This small molecule binds to this protein.
Small molecule (SMILES): O=C(O)[C@@H]1C[C@@H](O)CN1

Sequence of chain 1.G:
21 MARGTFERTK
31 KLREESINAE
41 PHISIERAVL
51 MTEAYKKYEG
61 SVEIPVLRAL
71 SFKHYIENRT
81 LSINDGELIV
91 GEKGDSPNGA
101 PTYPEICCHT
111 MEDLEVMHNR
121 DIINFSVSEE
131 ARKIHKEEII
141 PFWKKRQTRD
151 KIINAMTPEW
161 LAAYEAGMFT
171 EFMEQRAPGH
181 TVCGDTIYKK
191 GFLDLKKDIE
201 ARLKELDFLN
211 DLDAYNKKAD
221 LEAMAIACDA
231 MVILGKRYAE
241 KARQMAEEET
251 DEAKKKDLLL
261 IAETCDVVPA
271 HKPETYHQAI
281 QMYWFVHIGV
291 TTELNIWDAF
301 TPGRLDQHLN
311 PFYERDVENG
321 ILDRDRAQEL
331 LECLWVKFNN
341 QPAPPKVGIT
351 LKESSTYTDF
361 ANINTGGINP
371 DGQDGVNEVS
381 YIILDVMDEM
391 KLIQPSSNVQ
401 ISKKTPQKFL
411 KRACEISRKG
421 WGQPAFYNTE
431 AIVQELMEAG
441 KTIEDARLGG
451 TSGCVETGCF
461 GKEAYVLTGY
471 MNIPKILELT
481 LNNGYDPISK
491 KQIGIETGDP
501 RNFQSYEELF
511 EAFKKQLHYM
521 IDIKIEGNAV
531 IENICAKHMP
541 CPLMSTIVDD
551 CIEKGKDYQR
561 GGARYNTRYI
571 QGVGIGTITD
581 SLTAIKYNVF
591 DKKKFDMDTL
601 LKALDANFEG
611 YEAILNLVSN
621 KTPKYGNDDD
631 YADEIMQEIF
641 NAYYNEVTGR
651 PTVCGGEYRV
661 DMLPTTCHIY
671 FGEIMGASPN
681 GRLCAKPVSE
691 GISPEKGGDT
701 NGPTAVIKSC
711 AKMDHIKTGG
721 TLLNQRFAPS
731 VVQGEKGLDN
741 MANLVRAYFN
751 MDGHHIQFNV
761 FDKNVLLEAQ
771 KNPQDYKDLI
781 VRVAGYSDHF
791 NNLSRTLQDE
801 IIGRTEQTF

Binding-site contacts:
Ligand atom CA contacts residue ASP298 of chain 1.G at 3.8 Å.
Ligand atom OD1 contacts residue LEU467 of chain 1.G at 3.8 Å.
Ligand atom OD1 contacts residue GLU456 of chain 1.G at 2.7 Å (salt-bridge).
Ligand atom CD contacts residue THR665 of chain 1.G at 3.9 Å.
Ligand atom CD contacts residue PHE360 of chain 1.G at 3.5 Å (hydrophobic).
Ligand atom N contacts residue PHE360 of chain 1.G at 3.2 Å.
Ligand atom C contacts residue PHE360 of chain 1.G at 3.8 Å (hydrophobic).
Ligand atom OD1 contacts residue HIS180 of chain 1.G at 3.6 Å.
Ligand atom CG contacts residue TYR470 of chain 1.G at 3.9 Å (hydrophobic).
Ligand atom CD contacts residue CYS454 of chain 1.G at 3.1 Å (hydrophobic).
Ligand atom O contacts residue TRP297 of chain 1.G at 3.7 Å.
Ligand atom O contacts residue GLU353 of chain 1.G at 3.6 Å.
Ligand atom O contacts residue SER354 of chain 1.G at 3.1 Å (h-bond).
Ligand atom CA contacts residue TRP297 of chain 1.G at 3.4 Å (hydrophobic).
Ligand atom OXT contacts residue SER354 of chain 1.G at 1.9 Å (h-bond).
Ligand atom CG contacts residue GLU456 of chain 1.G at 3.4 Å.
Ligand atom CG contacts residue CYS454 of chain 1.G at 3.9 Å (hydrophobic).
Ligand atom CB contacts residue THR665 of chain 1.G at 3.7 Å.
Ligand atom N contacts residue ASP298 of chain 1.G at 3.2 Å (salt-bridge).
Ligand atom C contacts residue TRP297 of chain 1.G at 3.3 Å (hydrophobic).
Ligand atom OXT contacts residue PHE360 of chain 1.G at 2.9 Å.
Ligand atom CB contacts residue PHE172 of chain 1.G at 3.2 Å (hydrophobic).
Ligand atom OXT contacts residue TRP297 of chain 1.G at 3.5 Å.
Ligand atom C contacts residue SER354 of chain 1.G at 2.8 Å.
Ligand atom CA contacts residue TYR470 of chain 1.G at 4.0 Å (hydrophobic).
Ligand atom OXT contacts residue THR665 of chain 1.G at 3.6 Å.
Ligand atom C contacts residue THR665 of chain 1.G at 3.4 Å.
Ligand atom CD contacts residue GLU456 of chain 1.G at 3.9 Å.
Ligand atom O contacts residue PHE172 of chain 1.G at 3.9 Å.
Ligand atom O contacts residue TYR470 of chain 1.G at 2.8 Å (h-bond).
Ligand atom OD1 contacts residue ASP298 of chain 1.G at 3.0 Å (salt-bridge).
Ligand atom CG contacts residue LEU663 of chain 1.G at 3.9 Å (hydrophobic).
Ligand atom CB contacts residue TYR470 of chain 1.G at 3.1 Å (hydrophobic).
Ligand atom CG contacts residue THR665 of chain 1.G at 4.0 Å.
Ligand atom CG contacts residue ASP298 of chain 1.G at 3.8 Å.
Ligand atom CD contacts residue ASP298 of chain 1.G at 3.4 Å.
Ligand atom N contacts residue THR665 of chain 1.G at 4.0 Å.
Ligand atom CA contacts residue THR665 of chain 1.G at 3.9 Å.
Ligand atom O contacts residue THR665 of chain 1.G at 3.0 Å (h-bond).
Ligand atom C contacts residue TYR470 of chain 1.G at 3.7 Å (hydrophobic).